This protein binds this small molecule.
Small molecule (SMILES): N=C1N[C@H]2[C@H](CS[C@H]2CCCCC(=O)O)N1

Binding-site contacts:
Ligand atom N2 contacts residue VAL47 of chain 2.A at 3.6 Å.
Ligand atom S1 contacts residue TRP79 of chain 2.A at 3.6 Å.
Ligand atom C4 contacts residue VAL47 of chain 2.A at 3.6 Å (hydrophobic).
Ligand atom C7 contacts residue SER45 of chain 2.A at 3.3 Å.
Ligand atom C3 contacts residue SER27 of chain 2.A at 3.7 Å.
Ligand atom C6 contacts residue TRP108 of chain 2.A at 3.7 Å (hydrophobic).
Ligand atom C2 contacts residue TRP120 of chain 3.B at 3.8 Å (hydrophobic).
Ligand atom C5 contacts residue LEU25 of chain 2.A at 3.9 Å (hydrophobic).
Ligand atom N1 contacts residue LEU25 of chain 2.A at 3.5 Å.
Ligand atom O12 contacts residue ALA86 of chain 2.A at 3.7 Å.
Ligand atom C3 contacts residue SER45 of chain 2.A at 3.6 Å.
Ligand atom C3 contacts residue TYR43 of chain 2.A at 3.6 Å (hydrophobic).
Ligand atom C8 contacts residue TRP79 of chain 2.A at 3.9 Å (hydrophobic).
Ligand atom C9 contacts residue TRP79 of chain 2.A at 3.8 Å (hydrophobic).
Ligand atom C11 contacts residue SER88 of chain 2.A at 3.9 Å.
Ligand atom C6 contacts residue TRP92 of chain 2.A at 3.8 Å (hydrophobic).
Ligand atom C7 contacts residue VAL47 of chain 2.A at 3.5 Å (hydrophobic).
Ligand atom N3 contacts residue ASN23 of chain 2.A at 3.3 Å (h-bond).
Ligand atom C5 contacts residue ASP128 of chain 2.A at 3.9 Å.
Ligand atom N3 contacts residue TYR43 of chain 2.A at 2.8 Å (h-bond).
Ligand atom C3 contacts residue LEU25 of chain 2.A at 3.6 Å (hydrophobic).
Ligand atom N1 contacts residue ASP128 of chain 2.A at 3.0 Å (salt-bridge).
Ligand atom O12 contacts residue SER88 of chain 2.A at 2.8 Å (h-bond).
Ligand atom C4 contacts residue SER45 of chain 2.A at 4.0 Å.
Ligand atom C9 contacts residue VAL47 of chain 2.A at 3.5 Å (hydrophobic).
Ligand atom C10 contacts residue ASN49 of chain 2.A at 3.7 Å.
Ligand atom C10 contacts residue ALA50 of chain 2.A at 4.0 Å (hydrophobic).
Ligand atom O11 contacts residue GLY48 of chain 2.A at 3.3 Å.
Ligand atom O11 contacts residue ASN49 of chain 2.A at 3.0 Å (h-bond).
Ligand atom N2 contacts residue SER45 of chain 2.A at 2.8 Å (h-bond).
Ligand atom C11 contacts residue ASN49 of chain 2.A at 3.8 Å.
Ligand atom C9 contacts residue GLY48 of chain 2.A at 3.9 Å.
Ligand atom N3 contacts residue SER27 of chain 2.A at 2.6 Å (h-bond).
Ligand atom C8 contacts residue VAL47 of chain 2.A at 4.0 Å (hydrophobic).
Ligand atom C7 contacts residue TRP79 of chain 2.A at 4.0 Å (hydrophobic).
Ligand atom N1 contacts residue TYR43 of chain 2.A at 3.9 Å.
Ligand atom N3 contacts residue SER45 of chain 2.A at 3.5 Å (h-bond).
Ligand atom S1 contacts residue THR90 of chain 2.A at 3.2 Å (h-bond).
Ligand atom C10 contacts residue TRP79 of chain 2.A at 3.4 Å (hydrophobic).
Ligand atom C9 contacts residue ALA50 of chain 2.A at 3.6 Å (hydrophobic).

Sequence of chain 3.B:
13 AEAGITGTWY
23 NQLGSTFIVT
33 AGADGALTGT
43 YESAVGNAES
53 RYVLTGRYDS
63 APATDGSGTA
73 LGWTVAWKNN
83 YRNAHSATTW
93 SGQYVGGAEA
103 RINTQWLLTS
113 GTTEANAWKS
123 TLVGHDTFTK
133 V

Sequence of chain 2.A:
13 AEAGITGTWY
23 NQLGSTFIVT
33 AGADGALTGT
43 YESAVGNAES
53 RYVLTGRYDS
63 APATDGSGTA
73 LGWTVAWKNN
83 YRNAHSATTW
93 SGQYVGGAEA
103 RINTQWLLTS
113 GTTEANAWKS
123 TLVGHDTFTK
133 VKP